This protein binds this small molecule.
Small molecule (SMILES): CC(=O)N[C@H]1[C@H](O[C@H]2[C@H](O)[C@@H](NC(C)=O)CO[C@@H]2CO)O[C@H](CO)[C@@H](O[C@@H]2O[C@H](CO[C@H]3O[C@H](CO)[C@@H](O)[C@H](O[C@H]4O[C@H](CO)[C@@H](O)[C@H](O)[C@@H]4O)[C@@H]3O)[C@@H](O)[C@H](O[C@H]3O[C@H](CO)[C@@H](O)[C@H](O)[C@@H]3O)[C@@H]2O)[C@@H]1O

Binding-site contacts:
Ligand atom O3 contacts residue SER419 of chain 1.C at 4.1 Å.
Ligand atom O5 contacts residue ASN240 of chain 1.C at 2.4 Å (h-bond).
Ligand atom O7 contacts residue VAL232 of chain 1.C at 4.0 Å.
Ligand atom C3 contacts residue SER419 of chain 1.C at 3.8 Å.
Ligand atom C1 contacts residue ASN240 of chain 1.C at 1.5 Å.
Ligand atom N2 contacts residue ASN240 of chain 1.C at 3.1 Å (h-bond).
Ligand atom C8 contacts residue SER419 of chain 1.C at 3.9 Å.
Ligand atom C4 contacts residue SER418 of chain 1.C at 4.1 Å.
Ligand atom C8 contacts residue LEU239 of chain 1.C at 3.6 Å (hydrophobic).
Ligand atom C5 contacts residue GLU189 of chain 1.C at 3.8 Å.
Ligand atom C3 contacts residue SER418 of chain 1.C at 3.8 Å.
Ligand atom C1 contacts residue SER419 of chain 1.C at 4.4 Å.
Ligand atom O6 contacts residue SER187 of chain 1.C at 4.4 Å.
Ligand atom O6 contacts residue GLY355 of chain 1.C at 3.4 Å.
Ligand atom O7 contacts residue PRO190 of chain 1.C at 3.6 Å.
Ligand atom O7 contacts residue SER418 of chain 1.C at 3.9 Å.
Ligand atom C1 contacts residue GLU189 of chain 1.C at 4.5 Å.
Ligand atom O7 contacts residue ASN240 of chain 1.C at 3.9 Å.
Ligand atom C4 contacts residue ASN240 of chain 1.C at 4.4 Å.
Ligand atom C2 contacts residue ASN240 of chain 1.C at 2.6 Å.
Ligand atom C2 contacts residue SER419 of chain 1.C at 4.0 Å.
Ligand atom C6 contacts residue GLU189 of chain 1.C at 4.2 Å.
Ligand atom N2 contacts residue SER419 of chain 1.C at 3.1 Å (h-bond).
Ligand atom C5 contacts residue ASN240 of chain 1.C at 3.8 Å.
Ligand atom C5 contacts residue NAG1 of chain 1.UA at 3.9 Å.
Ligand atom C7 contacts residue VAL232 of chain 1.C at 4.3 Å (hydrophobic).
Ligand atom O6 contacts residue NAG1 of chain 1.UA at 3.3 Å.
Ligand atom C5 contacts residue SER418 of chain 1.C at 3.7 Å.
Ligand atom C7 contacts residue SER419 of chain 1.C at 3.9 Å.
Ligand atom C1 contacts residue NAG1 of chain 1.UA at 3.6 Å.
Ligand atom C6 contacts residue NAG1 of chain 1.UA at 4.2 Å.
Ligand atom C3 contacts residue ASN240 of chain 1.C at 3.9 Å.
Ligand atom O4 contacts residue SER418 of chain 1.C at 3.9 Å.
Ligand atom C7 contacts residue ASN240 of chain 1.C at 3.7 Å.
Ligand atom O5 contacts residue NAG1 of chain 1.UA at 3.2 Å.
Ligand atom C1 contacts residue SER418 of chain 1.C at 4.3 Å.
Ligand atom O6 contacts residue GLU189 of chain 1.C at 4.2 Å.
Ligand atom O5 contacts residue GLU189 of chain 1.C at 4.2 Å.
Ligand atom C8 contacts residue VAL232 of chain 1.C at 3.7 Å (hydrophobic).
Ligand atom O5 contacts residue SER418 of chain 1.C at 4.5 Å.

Sequence of chain 1.C:
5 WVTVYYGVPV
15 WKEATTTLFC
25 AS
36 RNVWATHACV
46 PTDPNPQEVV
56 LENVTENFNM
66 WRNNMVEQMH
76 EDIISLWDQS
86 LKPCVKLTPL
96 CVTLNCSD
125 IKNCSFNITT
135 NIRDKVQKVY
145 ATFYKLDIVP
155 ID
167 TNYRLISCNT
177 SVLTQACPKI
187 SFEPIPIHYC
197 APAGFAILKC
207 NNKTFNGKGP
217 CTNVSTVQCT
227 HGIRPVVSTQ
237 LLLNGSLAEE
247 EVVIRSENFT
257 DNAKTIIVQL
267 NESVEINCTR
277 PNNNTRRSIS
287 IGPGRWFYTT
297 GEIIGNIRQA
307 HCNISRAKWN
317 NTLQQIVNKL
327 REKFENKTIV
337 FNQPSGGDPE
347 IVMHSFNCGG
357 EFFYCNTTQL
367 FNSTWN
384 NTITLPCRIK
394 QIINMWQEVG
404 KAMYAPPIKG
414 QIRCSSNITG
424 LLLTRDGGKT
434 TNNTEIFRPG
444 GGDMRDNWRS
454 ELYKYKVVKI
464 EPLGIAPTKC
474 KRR